The small molecule below binds the protein below.
Small molecule (SMILES): CC1(C)C=C(CSS(C)(=O)=O)C(C)(C)N1[O]

Binding-site contacts:
Ligand atom S1 contacts residue CYS131 of chain 1.A at 2.0 Å (h-bond).
Ligand atom C3 contacts residue CYS131 of chain 1.A at 4.4 Å (hydrophobic).
Ligand atom C4 contacts residue CYS131 of chain 1.A at 3.1 Å (hydrophobic).

Sequence of chain 1.A:
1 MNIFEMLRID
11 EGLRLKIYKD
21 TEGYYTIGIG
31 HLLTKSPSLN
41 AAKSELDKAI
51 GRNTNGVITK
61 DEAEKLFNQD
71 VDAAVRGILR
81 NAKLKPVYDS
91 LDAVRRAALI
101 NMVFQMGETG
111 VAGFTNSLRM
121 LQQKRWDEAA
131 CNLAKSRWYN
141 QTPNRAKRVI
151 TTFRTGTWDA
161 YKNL